Sequence of chain 1.B:
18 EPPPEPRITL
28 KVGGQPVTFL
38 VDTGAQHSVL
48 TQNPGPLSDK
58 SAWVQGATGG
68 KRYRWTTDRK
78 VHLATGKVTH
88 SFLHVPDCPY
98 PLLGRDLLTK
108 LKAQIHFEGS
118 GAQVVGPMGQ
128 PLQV

Binding-site contacts:
Ligand atom C52 contacts residue ASP39 of chain 1.A at 3.4 Å.
Ligand atom O58 contacts residue GLN62 of chain 1.B at 2.8 Å (h-bond).
Ligand atom O8 contacts residue GLN62 of chain 1.A at 2.9 Å (h-bond).
Ligand atom O8 contacts residue VAL61 of chain 1.A at 3.4 Å.
Ligand atom N4 contacts residue GLN43 of chain 1.A at 3.1 Å (h-bond).
Ligand atom CG1 contacts residue LEU99 of chain 1.A at 3.5 Å (hydrophobic).
Ligand atom O51 contacts residue GLY41 of chain 1.B at 3.2 Å.
Ligand atom N51 contacts residue GLY41 of chain 1.B at 3.0 Å (h-bond).
Ligand atom C8 contacts residue PRO96 of chain 1.B at 3.3 Å (hydrophobic).
Ligand atom C53 contacts residue ASP39 of chain 1.A at 3.0 Å.
Ligand atom C7 contacts residue PRO96 of chain 1.B at 3.1 Å (hydrophobic).
Ligand atom N1 contacts residue GLY41 of chain 1.A at 2.9 Å (h-bond).
Ligand atom C81 contacts residue FMT1 of chain 1.I at 3.2 Å.
Ligand atom N54 contacts residue GLN43 of chain 1.B at 3.1 Å (h-bond).
Ligand atom O54 contacts residue GLY41 of chain 1.B at 3.4 Å (h-bond).
Ligand atom C5 contacts residue ALA64 of chain 1.A at 3.4 Å (hydrophobic).
Ligand atom C8 contacts residue TYR97 of chain 1.B at 3.3 Å (hydrophobic).
Ligand atom O59 contacts residue FMT1 of chain 1.I at 2.8 Å.
Ligand atom O59 contacts residue GLN43 of chain 1.B at 3.2 Å (h-bond).
Ligand atom O51 contacts residue ASP39 of chain 1.B at 2.8 Å (salt-bridge).
Ligand atom N52 contacts residue GLN62 of chain 1.B at 2.9 Å (h-bond).
Ligand atom O9 contacts residue GLN43 of chain 1.A at 3.3 Å (h-bond).
Ligand atom O1 contacts residue ASP39 of chain 1.B at 2.3 Å (salt-bridge).
Ligand atom O54 contacts residue GLN43 of chain 1.B at 3.0 Å (h-bond).
Ligand atom N2 contacts residue GLN62 of chain 1.A at 3.0 Å (h-bond).
Ligand atom C56 contacts residue TYR97 of chain 1.A at 3.4 Å (hydrophobic).
Ligand atom O1 contacts residue GLY41 of chain 1.A at 3.2 Å.
Ligand atom O58 contacts residue VAL61 of chain 1.B at 3.5 Å.
Ligand atom C2 contacts residue ASP39 of chain 1.B at 3.0 Å.
Ligand atom C6 contacts residue PRO96 of chain 1.B at 3.5 Å (hydrophobic).
Ligand atom C18 contacts residue GLN62 of chain 1.A at 3.5 Å.
Ligand atom CG6 contacts residue LEU99 of chain 1.B at 3.4 Å (hydrophobic).
Ligand atom O4 contacts residue GLY41 of chain 1.A at 3.3 Å (h-bond).
Ligand atom O51 contacts residue ASP39 of chain 1.A at 2.5 Å (salt-bridge).
Ligand atom O4 contacts residue GLN43 of chain 1.A at 2.9 Å (h-bond).
Ligand atom C5 contacts residue GLY63 of chain 1.A at 3.4 Å.
Ligand atom C63 contacts residue FMT1 of chain 1.I at 3.4 Å.
Ligand atom C14 contacts residue TRP72 of chain 1.A at 3.4 Å (hydrophobic).
Ligand atom C6 contacts residue GLN62 of chain 1.A at 3.2 Å.
Ligand atom C6 contacts residue GLY63 of chain 1.A at 3.2 Å.

Sequence of chain 1.A:
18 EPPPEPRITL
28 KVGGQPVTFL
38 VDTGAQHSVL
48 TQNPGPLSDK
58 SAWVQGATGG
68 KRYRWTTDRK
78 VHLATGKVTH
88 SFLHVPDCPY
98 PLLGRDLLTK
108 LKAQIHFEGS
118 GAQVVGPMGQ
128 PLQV

This protein binds this small molecule.
Small molecule (SMILES): CC(C)[C@H](NC(=O)[C@H](C)NC(=O)OCc1ccccc1)C(=O)N[C@@H](Cc1ccccc1)[C@@H](O)[C@H](O)[C@H](Cc1ccccc1)NC(=O)[C@@H](NC(=O)[C@H](C)NC(=O)OCc1ccccc1)C(C)C